This protein binds this small molecule.
Small molecule (SMILES): Cc1cc2c(cc1-c1cc3cc(C(=O)O)c(=O)oc3cc1O)C(C)(C)CCC2(C)C

Sequence of chain 1.B:
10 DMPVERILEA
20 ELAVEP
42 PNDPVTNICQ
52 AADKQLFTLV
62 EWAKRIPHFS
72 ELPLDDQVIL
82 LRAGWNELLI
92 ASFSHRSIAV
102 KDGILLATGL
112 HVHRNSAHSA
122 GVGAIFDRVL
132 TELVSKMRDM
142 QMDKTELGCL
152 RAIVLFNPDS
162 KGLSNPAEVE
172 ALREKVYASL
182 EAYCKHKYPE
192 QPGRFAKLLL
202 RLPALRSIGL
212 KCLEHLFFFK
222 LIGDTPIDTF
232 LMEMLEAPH

Binding-site contacts:
Ligand atom OAB contacts residue CYS213 of chain 1.B at 3.4 Å (h-bond).
Ligand atom CAW contacts residue ILE49 of chain 1.B at 3.3 Å (hydrophobic).
Ligand atom CAC contacts residue PHE94 of chain 1.B at 3.7 Å (hydrophobic).
Ligand atom OAD contacts residue ALA108 of chain 1.B at 3.5 Å.
Ligand atom CAM contacts residue ILE126 of chain 1.B at 3.4 Å (hydrophobic).
Ligand atom OAD contacts residue ARG97 of chain 1.B at 2.8 Å (salt-bridge).
Ligand atom CAJ contacts residue ARG97 of chain 1.B at 3.6 Å.
Ligand atom CAU contacts residue ILE49 of chain 1.B at 3.5 Å (hydrophobic).
Ligand atom CAT contacts residue ILE49 of chain 1.B at 3.6 Å (hydrophobic).
Ligand atom OAC contacts residue LEU90 of chain 1.B at 3.5 Å.
Ligand atom CAJ contacts residue PHE94 of chain 1.B at 3.8 Å (hydrophobic).
Ligand atom CAJ contacts residue ALA108 of chain 1.B at 3.6 Å (hydrophobic).
Ligand atom CAI contacts residue PHE94 of chain 1.B at 3.6 Å (hydrophobic).
Ligand atom OAE contacts residue ALA108 of chain 1.B at 2.8 Å (h-bond).
Ligand atom CAY contacts residue ILE49 of chain 1.B at 3.4 Å (hydrophobic).
Ligand atom CAP contacts residue PHE127 of chain 1.B at 3.8 Å (hydrophobic).
Ligand atom CAE contacts residue PHE94 of chain 1.B at 3.6 Å (hydrophobic).
Ligand atom CAX contacts residue ALA53 of chain 1.B at 3.6 Å (hydrophobic).
Ligand atom CAG contacts residue ASN87 of chain 1.B at 3.5 Å.
Ligand atom CAY contacts residue CYS213 of chain 1.B at 3.7 Å (hydrophobic).
Ligand atom CAH contacts residue ASN87 of chain 1.B at 3.6 Å.
Ligand atom CAF contacts residue PHE94 of chain 1.B at 3.8 Å (hydrophobic).
Ligand atom CAK contacts residue ILE49 of chain 1.B at 3.6 Å (hydrophobic).
Ligand atom CAV contacts residue ILE49 of chain 1.B at 3.3 Å (hydrophobic).
Ligand atom OAC contacts residue GLN56 of chain 1.B at 3.0 Å.
Ligand atom CAR contacts residue HIS216 of chain 1.B at 3.5 Å.
Ligand atom OAE contacts residue LEU107 of chain 1.B at 3.2 Å.
Ligand atom OAB contacts residue ASN87 of chain 1.B at 2.7 Å (h-bond).
Ligand atom CAI contacts residue ALA53 of chain 1.B at 3.6 Å (hydrophobic).
Ligand atom CAE contacts residue ILE49 of chain 1.B at 3.7 Å (hydrophobic).
Ligand atom OAE contacts residue ARG97 of chain 1.B at 3.7 Å.
Ligand atom CAJ contacts residue GLN56 of chain 1.B at 3.7 Å.
Ligand atom CAD contacts residue GLN56 of chain 1.B at 3.8 Å.
Ligand atom OAD contacts residue PHE94 of chain 1.B at 3.5 Å.
Ligand atom CAB contacts residue PHE94 of chain 1.B at 3.4 Å (hydrophobic).
Ligand atom OAE contacts residue ALA52 of chain 1.B at 3.5 Å.
Ligand atom CAA contacts residue PHE94 of chain 1.B at 3.4 Å (hydrophobic).
Ligand atom CAH contacts residue ALA53 of chain 1.B at 3.6 Å (hydrophobic).
Ligand atom OAA contacts residue LEU90 of chain 1.B at 3.2 Å.
Ligand atom OAD contacts residue GLN56 of chain 1.B at 3.5 Å.